Sequence of chain 1.A:
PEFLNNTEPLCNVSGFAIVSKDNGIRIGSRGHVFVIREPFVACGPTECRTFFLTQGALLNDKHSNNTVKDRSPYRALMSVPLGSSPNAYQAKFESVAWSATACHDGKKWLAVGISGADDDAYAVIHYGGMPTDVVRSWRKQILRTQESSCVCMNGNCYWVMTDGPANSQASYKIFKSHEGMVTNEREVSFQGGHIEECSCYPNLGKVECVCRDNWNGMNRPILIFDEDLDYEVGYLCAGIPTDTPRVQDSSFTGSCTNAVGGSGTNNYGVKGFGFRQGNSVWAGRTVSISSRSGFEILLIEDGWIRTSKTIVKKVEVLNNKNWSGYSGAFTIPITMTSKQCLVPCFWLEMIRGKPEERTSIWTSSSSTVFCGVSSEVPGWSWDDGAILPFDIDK

Binding-site contacts:
Ligand atom CAV contacts residue GLN55 of chain 1.A at 4.0 Å.
Ligand atom CAT contacts residue ARG75 of chain 1.A at 3.9 Å.
Ligand atom CAU contacts residue ARG75 of chain 1.A at 3.7 Å.
Ligand atom CAJ contacts residue GLU196 of chain 1.A at 2.9 Å.
Ligand atom OBA contacts residue ARG71 of chain 1.A at 3.1 Å (salt-bridge).
Ligand atom CAK contacts residue GLU196 of chain 1.A at 3.4 Å.
Ligand atom CAW contacts residue GLN55 of chain 1.A at 3.7 Å.
Ligand atom CAU contacts residue LEU53 of chain 1.A at 3.8 Å (hydrophobic).
Ligand atom CAS contacts residue ARG75 of chain 1.A at 3.6 Å.
Ligand atom OBD contacts residue ARG292 of chain 1.A at 2.9 Å (salt-bridge).
Ligand atom CAX contacts residue ARG75 of chain 1.A at 3.5 Å.
Ligand atom CAF contacts residue ARG212 of chain 1.A at 3.6 Å.
Ligand atom CAW contacts residue ARG75 of chain 1.A at 3.7 Å.
Ligand atom OBC contacts residue TYR268 of chain 1.A at 3.6 Å (h-bond).
Ligand atom CAU contacts residue ARG37 of chain 1.A at 3.7 Å.
Ligand atom CAR contacts residue TYR268 of chain 1.A at 3.9 Å (hydrophobic).
Ligand atom CAF contacts residue GLU196 of chain 1.A at 3.1 Å.
Ligand atom CAT contacts residue ARG37 of chain 1.A at 3.5 Å.
Ligand atom OBC contacts residue ARG37 of chain 1.A at 3.8 Å.
Ligand atom CAR contacts residue TYR326 of chain 1.A at 3.8 Å (hydrophobic).
Ligand atom CAM contacts residue TYR326 of chain 1.A at 4.0 Å (hydrophobic).
Ligand atom CAY contacts residue GLU38 of chain 1.A at 3.9 Å.
Ligand atom OBD contacts residue TYR326 of chain 1.A at 3.7 Å.
Ligand atom OBC contacts residue ARG292 of chain 1.A at 3.2 Å (salt-bridge).
Ligand atom OBD contacts residue TYR268 of chain 1.A at 3.6 Å.
Ligand atom CAQ contacts residue TYR326 of chain 1.A at 3.3 Å (hydrophobic).
Ligand atom CAH contacts residue TRP98 of chain 1.A at 3.4 Å (hydrophobic).
Ligand atom CAG contacts residue GLU196 of chain 1.A at 2.8 Å.
Ligand atom OBD contacts residue ARG212 of chain 1.A at 3.2 Å (salt-bridge).
Ligand atom CAS contacts residue ARG37 of chain 1.A at 3.8 Å.
Ligand atom CAG contacts residue GLU197 of chain 1.A at 3.7 Å.
Ligand atom CAE contacts residue ARG71 of chain 1.A at 3.8 Å.
Ligand atom CAF contacts residue ASN214 of chain 1.A at 3.6 Å.
Ligand atom CAH contacts residue ARG71 of chain 1.A at 4.0 Å.
Ligand atom CAR contacts residue ARG292 of chain 1.A at 3.6 Å.
Ligand atom NAC contacts residue ARG75 of chain 1.A at 3.8 Å.
Ligand atom CAZ contacts residue ARG75 of chain 1.A at 3.7 Å.
Ligand atom CAJ contacts residue ARG144 of chain 1.A at 3.4 Å.
Ligand atom CAP contacts residue ARG37 of chain 1.A at 3.9 Å.
Ligand atom CAV contacts residue ARG75 of chain 1.A at 3.7 Å.

The small molecule below binds the protein below.
Small molecule (SMILES): CCC(CC)O[C@@H]1C=C(C(=O)O)C[C@H](n2cc(-c3ccccc3)nn2)[C@H]1NC(C)=O